Sequence of chain 5.A:
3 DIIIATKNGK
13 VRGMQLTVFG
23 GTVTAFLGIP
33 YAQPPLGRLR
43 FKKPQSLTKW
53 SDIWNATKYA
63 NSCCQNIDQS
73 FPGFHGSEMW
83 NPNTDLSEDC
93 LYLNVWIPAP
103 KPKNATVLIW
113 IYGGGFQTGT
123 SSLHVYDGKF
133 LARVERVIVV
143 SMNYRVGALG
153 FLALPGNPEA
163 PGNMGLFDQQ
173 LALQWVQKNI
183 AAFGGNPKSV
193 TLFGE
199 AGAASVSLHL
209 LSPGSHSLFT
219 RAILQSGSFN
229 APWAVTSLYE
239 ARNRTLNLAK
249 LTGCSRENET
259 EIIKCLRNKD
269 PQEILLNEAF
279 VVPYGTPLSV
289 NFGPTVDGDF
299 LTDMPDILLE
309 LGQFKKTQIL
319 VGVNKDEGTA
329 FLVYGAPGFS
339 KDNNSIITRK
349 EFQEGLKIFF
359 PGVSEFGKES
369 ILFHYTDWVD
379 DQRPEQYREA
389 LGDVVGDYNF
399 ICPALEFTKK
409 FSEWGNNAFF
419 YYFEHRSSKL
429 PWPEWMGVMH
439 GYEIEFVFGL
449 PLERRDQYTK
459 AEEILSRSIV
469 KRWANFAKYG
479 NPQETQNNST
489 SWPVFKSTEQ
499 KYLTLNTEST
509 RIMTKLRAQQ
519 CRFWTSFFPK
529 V

This protein binds this small molecule.
Small molecule (SMILES): CC(=O)N[C@H]1[C@H](O[C@H]2[C@H](O)[C@@H](NC(C)=O)CO[C@@H]2CO[C@H]2O[C@@H](C)[C@@H](O)[C@@H](O)[C@@H]2O)O[C@H](CO)[C@@H](O)[C@@H]1O

Binding-site contacts:
Ligand atom C7 contacts residue ASN341 of chain 5.A at 3.1 Å.
Ligand atom C5 contacts residue ASN341 of chain 5.A at 3.7 Å.
Ligand atom O7 contacts residue ASN342 of chain 5.A at 3.4 Å (h-bond).
Ligand atom C6 contacts residue PHE337 of chain 5.A at 3.9 Å (hydrophobic).
Ligand atom C7 contacts residue GLY336 of chain 5.A at 3.8 Å.
Ligand atom C3 contacts residue ASN341 of chain 5.A at 3.7 Å.
Ligand atom O5 contacts residue SER338 of chain 5.A at 3.2 Å.
Ligand atom O7 contacts residue SER343 of chain 5.A at 4.5 Å.
Ligand atom N2 contacts residue GLY336 of chain 5.A at 4.4 Å.
Ligand atom C6 contacts residue ASP340 of chain 5.A at 4.3 Å.
Ligand atom C1 contacts residue GLY336 of chain 5.A at 4.1 Å.
Ligand atom O4 contacts residue GLY336 of chain 5.A at 4.0 Å.
Ligand atom C4 contacts residue ASN341 of chain 5.A at 4.2 Å.
Ligand atom C3 contacts residue GLY336 of chain 5.A at 4.1 Å.
Ligand atom C5 contacts residue GLY336 of chain 5.A at 4.2 Å.
Ligand atom C2 contacts residue GLY336 of chain 5.A at 4.4 Å.
Ligand atom N2 contacts residue ASN341 of chain 5.A at 2.8 Å (h-bond).
Ligand atom C8 contacts residue ASN341 of chain 5.A at 3.3 Å.
Ligand atom C5 contacts residue ASN341 of chain 5.A at 4.3 Å.
Ligand atom C2 contacts residue ASN341 of chain 5.A at 2.3 Å.
Ligand atom C7 contacts residue PRO335 of chain 5.A at 4.5 Å (hydrophobic).
Ligand atom C5 contacts residue PHE337 of chain 5.A at 4.1 Å (hydrophobic).
Ligand atom C8 contacts residue PHE337 of chain 5.A at 4.3 Å (hydrophobic).
Ligand atom O7 contacts residue GLY336 of chain 5.A at 3.2 Å (h-bond).
Ligand atom C6 contacts residue SER338 of chain 5.A at 3.9 Å.
Ligand atom C6 contacts residue SER338 of chain 5.A at 3.9 Å.
Ligand atom C1 contacts residue ASN341 of chain 5.A at 1.4 Å.
Ligand atom O5 contacts residue SER338 of chain 5.A at 4.1 Å.
Ligand atom O7 contacts residue PRO335 of chain 5.A at 3.6 Å.
Ligand atom O5 contacts residue ASN341 of chain 5.A at 2.4 Å (h-bond).
Ligand atom C6 contacts residue ASN341 of chain 5.A at 4.1 Å.
Ligand atom O7 contacts residue ASN341 of chain 5.A at 3.8 Å.
Ligand atom C8 contacts residue GLY336 of chain 5.A at 4.2 Å.
Ligand atom C5 contacts residue SER338 of chain 5.A at 3.8 Å.
Ligand atom C1 contacts residue SER338 of chain 5.A at 3.7 Å.